Sequence of chain 1.A:
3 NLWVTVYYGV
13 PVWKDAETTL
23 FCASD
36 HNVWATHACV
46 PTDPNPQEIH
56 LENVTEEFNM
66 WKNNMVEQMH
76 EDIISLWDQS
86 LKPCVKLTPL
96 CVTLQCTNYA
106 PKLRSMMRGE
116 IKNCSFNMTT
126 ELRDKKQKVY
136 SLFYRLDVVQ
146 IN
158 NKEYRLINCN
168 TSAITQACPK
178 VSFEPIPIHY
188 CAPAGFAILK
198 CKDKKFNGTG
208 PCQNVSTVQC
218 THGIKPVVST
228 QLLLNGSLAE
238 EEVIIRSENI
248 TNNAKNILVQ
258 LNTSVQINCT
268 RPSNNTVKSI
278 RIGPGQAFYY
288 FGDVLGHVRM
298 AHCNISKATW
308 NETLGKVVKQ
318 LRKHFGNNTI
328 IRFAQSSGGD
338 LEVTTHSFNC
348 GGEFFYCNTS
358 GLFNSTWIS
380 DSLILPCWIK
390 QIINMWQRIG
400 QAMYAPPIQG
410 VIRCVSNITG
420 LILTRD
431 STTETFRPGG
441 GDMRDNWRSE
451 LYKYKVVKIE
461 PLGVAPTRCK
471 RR

This protein binds this small molecule.
Small molecule (SMILES): CC(=O)N[C@@H]1[C@@H](O)[C@H](O)[C@@H](CO)O[C@H]1O

Sequence of chain 1.G:
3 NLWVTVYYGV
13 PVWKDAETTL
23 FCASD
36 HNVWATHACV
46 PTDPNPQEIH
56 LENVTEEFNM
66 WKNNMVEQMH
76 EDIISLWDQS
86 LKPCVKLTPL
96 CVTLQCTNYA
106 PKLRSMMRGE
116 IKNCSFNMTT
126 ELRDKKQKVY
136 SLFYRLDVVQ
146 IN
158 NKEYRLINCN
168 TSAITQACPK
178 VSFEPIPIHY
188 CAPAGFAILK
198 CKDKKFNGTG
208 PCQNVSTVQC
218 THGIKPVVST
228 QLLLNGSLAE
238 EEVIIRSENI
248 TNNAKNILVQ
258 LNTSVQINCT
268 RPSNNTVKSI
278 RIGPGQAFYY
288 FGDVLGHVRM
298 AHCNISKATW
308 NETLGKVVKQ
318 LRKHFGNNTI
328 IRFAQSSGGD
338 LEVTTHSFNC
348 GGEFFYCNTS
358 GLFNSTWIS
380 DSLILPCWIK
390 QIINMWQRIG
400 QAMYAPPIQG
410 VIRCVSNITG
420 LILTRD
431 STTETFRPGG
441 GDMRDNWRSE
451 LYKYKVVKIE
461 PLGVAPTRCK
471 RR

Binding-site contacts:
Ligand atom O6 contacts residue ARG278 of chain 1.A at 3.1 Å (salt-bridge).
Ligand atom C1 contacts residue THR168 of chain 1.G at 4.5 Å.
Ligand atom O7 contacts residue ASN167 of chain 1.G at 4.4 Å.
Ligand atom C7 contacts residue ASN167 of chain 1.G at 3.8 Å.
Ligand atom C5 contacts residue ASN167 of chain 1.G at 3.7 Å.
Ligand atom C6 contacts residue ARG278 of chain 1.A at 4.3 Å.
Ligand atom C1 contacts residue ASN167 of chain 1.G at 1.4 Å.
Ligand atom C8 contacts residue ARG162 of chain 1.G at 3.6 Å.
Ligand atom C2 contacts residue ASN167 of chain 1.G at 2.4 Å.
Ligand atom N2 contacts residue ARG162 of chain 1.G at 3.8 Å.
Ligand atom O5 contacts residue THR168 of chain 1.G at 4.0 Å.
Ligand atom C3 contacts residue ASN167 of chain 1.G at 3.7 Å.
Ligand atom N2 contacts residue ASN167 of chain 1.G at 2.8 Å (h-bond).
Ligand atom C7 contacts residue ARG162 of chain 1.G at 4.0 Å.
Ligand atom C4 contacts residue ASN167 of chain 1.G at 4.2 Å.
Ligand atom O5 contacts residue ASN167 of chain 1.G at 2.4 Å (h-bond).
Ligand atom O6 contacts residue ASN167 of chain 1.G at 4.4 Å.